Sequence of chain 1.A:
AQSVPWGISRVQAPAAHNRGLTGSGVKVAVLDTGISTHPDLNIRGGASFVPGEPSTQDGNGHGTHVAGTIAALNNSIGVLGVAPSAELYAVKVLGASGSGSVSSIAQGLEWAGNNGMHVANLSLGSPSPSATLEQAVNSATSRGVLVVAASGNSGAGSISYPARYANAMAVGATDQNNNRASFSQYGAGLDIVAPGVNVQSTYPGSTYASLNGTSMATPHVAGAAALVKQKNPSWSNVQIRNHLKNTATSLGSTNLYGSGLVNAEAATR

Binding-site contacts:
Ligand atom C6 contacts residue LEU124 of chain 1.A at 3.8 Å (hydrophobic).
Ligand atom C10 contacts residue ASN153 of chain 1.A at 3.9 Å.
Ligand atom C4 contacts residue GLY125 of chain 1.A at 3.5 Å.
Ligand atom C6 contacts residue SER215 of chain 1.A at 3.0 Å.
Ligand atom C9 contacts residue GLY125 of chain 1.A at 3.9 Å.
Ligand atom C6 contacts residue ASN153 of chain 1.A at 4.1 Å.
Ligand atom C2 contacts residue GLY152 of chain 1.A at 3.5 Å.
Ligand atom C3 contacts residue GLY125 of chain 1.A at 3.4 Å.
Ligand atom C10 contacts residue SER215 of chain 1.A at 2.5 Å.
Ligand atom C7 contacts residue SER215 of chain 1.A at 3.1 Å.
Ligand atom C5 contacts residue THR214 of chain 1.A at 4.1 Å.
Ligand atom C2 contacts residue ALA150 of chain 1.A at 3.3 Å (hydrophobic).
Ligand atom S11 contacts residue ASN153 of chain 1.A at 3.7 Å.
Ligand atom S11 contacts residue SER215 of chain 1.A at 1.7 Å (h-bond).
Ligand atom C5 contacts residue ALA150 of chain 1.A at 3.8 Å (hydrophobic).
Ligand atom C3 contacts residue GLY152 of chain 1.A at 3.6 Å.
Ligand atom C4 contacts residue GLY152 of chain 1.A at 4.0 Å.
Ligand atom O13 contacts residue SER215 of chain 1.A at 2.5 Å (h-bond).
Ligand atom C3 contacts residue LEU124 of chain 1.A at 3.8 Å (hydrophobic).
Ligand atom O13 contacts residue ASN153 of chain 1.A at 2.9 Å (h-bond).
Ligand atom C2 contacts residue GLY125 of chain 1.A at 3.4 Å.
Ligand atom C7 contacts residue SER123 of chain 1.A at 4.1 Å.
Ligand atom C4 contacts residue LEU124 of chain 1.A at 3.7 Å (hydrophobic).
Ligand atom C2 contacts residue SER151 of chain 1.A at 3.9 Å.
Ligand atom C6 contacts residue ALA150 of chain 1.A at 4.0 Å (hydrophobic).
Ligand atom C8 contacts residue ASN153 of chain 1.A at 3.9 Å.
Ligand atom C2 contacts residue SER160 of chain 1.A at 3.8 Å.
Ligand atom O12 contacts residue HIS62 of chain 1.A at 3.1 Å.
Ligand atom C2 contacts residue SER126 of chain 1.A at 4.1 Å.
Ligand atom O13 contacts residue GLY213 of chain 1.A at 3.4 Å.
Ligand atom C5 contacts residue GLY125 of chain 1.A at 3.8 Å.
Ligand atom C7 contacts residue ASN153 of chain 1.A at 3.7 Å.
Ligand atom C2 contacts residue LEU124 of chain 1.A at 3.5 Å (hydrophobic).
Ligand atom C3 contacts residue SER126 of chain 1.A at 3.9 Å.
Ligand atom O12 contacts residue MET216 of chain 1.A at 4.1 Å.
Ligand atom C6 contacts residue SER123 of chain 1.A at 3.8 Å.
Ligand atom O12 contacts residue SER215 of chain 1.A at 2.5 Å (h-bond).
Ligand atom O13 contacts residue THR214 of chain 1.A at 3.5 Å (h-bond).
Ligand atom C10 contacts residue SER123 of chain 1.A at 4.1 Å.
Ligand atom C5 contacts residue LEU124 of chain 1.A at 3.6 Å (hydrophobic).

A protein and the small-molecule ligand that binds it are described below.
Small molecule (SMILES): C=Cc1ccc(CS(=O)(=O)O)cc1